Sequence of chain 3.A:
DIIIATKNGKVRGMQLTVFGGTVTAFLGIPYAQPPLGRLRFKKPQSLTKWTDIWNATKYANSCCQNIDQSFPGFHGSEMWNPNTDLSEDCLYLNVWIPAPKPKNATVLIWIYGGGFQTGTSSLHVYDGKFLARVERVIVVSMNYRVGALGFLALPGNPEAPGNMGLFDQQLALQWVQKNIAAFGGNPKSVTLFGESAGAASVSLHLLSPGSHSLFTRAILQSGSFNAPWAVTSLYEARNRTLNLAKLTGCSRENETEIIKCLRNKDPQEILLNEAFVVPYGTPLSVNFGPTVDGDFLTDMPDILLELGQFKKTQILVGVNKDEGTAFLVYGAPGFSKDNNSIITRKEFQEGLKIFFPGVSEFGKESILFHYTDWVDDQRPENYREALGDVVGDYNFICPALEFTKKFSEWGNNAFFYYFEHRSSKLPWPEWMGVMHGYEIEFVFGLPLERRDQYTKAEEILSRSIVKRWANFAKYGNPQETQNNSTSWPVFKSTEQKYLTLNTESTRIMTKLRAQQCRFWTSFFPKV

This small molecule binds to this protein.
Small molecule (SMILES): CC(=O)N[C@H]1[C@H](O[C@H]2[C@H](O)[C@@H](NC(C)=O)CO[C@@H]2CO[C@H]2O[C@@H](C)[C@@H](O)[C@@H](O)[C@@H]2O)O[C@H](CO)[C@@H](O)[C@@H]1O

Binding-site contacts:
Ligand atom C1 contacts residue GLY336 of chain 3.A at 4.4 Å.
Ligand atom O4 contacts residue GLY336 of chain 3.A at 4.0 Å.
Ligand atom C1 contacts residue SER338 of chain 3.A at 3.9 Å.
Ligand atom C6 contacts residue ASN341 of chain 3.A at 4.2 Å.
Ligand atom C5 contacts residue ASN341 of chain 3.A at 3.5 Å.
Ligand atom C3 contacts residue GLY336 of chain 3.A at 4.2 Å.
Ligand atom C3 contacts residue ASN341 of chain 3.A at 3.8 Å.
Ligand atom C7 contacts residue ASN341 of chain 3.A at 3.4 Å.
Ligand atom C6 contacts residue SER338 of chain 3.A at 4.0 Å.
Ligand atom O7 contacts residue ILE344 of chain 3.A at 4.2 Å.
Ligand atom O7 contacts residue SER343 of chain 3.A at 4.3 Å.
Ligand atom O5 contacts residue SER338 of chain 3.A at 3.4 Å.
Ligand atom O7 contacts residue ASN341 of chain 3.A at 4.1 Å.
Ligand atom N2 contacts residue GLY336 of chain 3.A at 4.5 Å.
Ligand atom O5 contacts residue ASN341 of chain 3.A at 2.2 Å (h-bond).
Ligand atom C5 contacts residue SER338 of chain 3.A at 3.8 Å.
Ligand atom O7 contacts residue ASN342 of chain 3.A at 3.7 Å.
Ligand atom C4 contacts residue ASN341 of chain 3.A at 4.2 Å.
Ligand atom C6 contacts residue SER338 of chain 3.A at 3.7 Å.
Ligand atom C6 contacts residue ASP340 of chain 3.A at 4.0 Å.
Ligand atom C5 contacts residue GLY336 of chain 3.A at 4.3 Å.
Ligand atom N2 contacts residue ASN341 of chain 3.A at 3.2 Å (h-bond).
Ligand atom O7 contacts residue PRO335 of chain 3.A at 4.0 Å.
Ligand atom C5 contacts residue ASN341 of chain 3.A at 4.4 Å.
Ligand atom C1 contacts residue ASN341 of chain 3.A at 1.4 Å.
Ligand atom C2 contacts residue ASN341 of chain 3.A at 2.6 Å.
Ligand atom C5 contacts residue PHE337 of chain 3.A at 4.4 Å (hydrophobic).
Ligand atom O5 contacts residue SER338 of chain 3.A at 4.3 Å.
Ligand atom C7 contacts residue GLY336 of chain 3.A at 4.5 Å.
Ligand atom C6 contacts residue PHE337 of chain 3.A at 4.1 Å (hydrophobic).
Ligand atom C8 contacts residue ASN341 of chain 3.A at 3.2 Å.
Ligand atom O7 contacts residue GLY336 of chain 3.A at 3.5 Å (h-bond).